A small-molecule ligand and the protein it binds are described below.
Small molecule (SMILES): CC(=O)N[C@@H]1[C@@H](O)[C@H](O)[C@@H](CO)O[C@H]1O

Sequence of chain 1.D:
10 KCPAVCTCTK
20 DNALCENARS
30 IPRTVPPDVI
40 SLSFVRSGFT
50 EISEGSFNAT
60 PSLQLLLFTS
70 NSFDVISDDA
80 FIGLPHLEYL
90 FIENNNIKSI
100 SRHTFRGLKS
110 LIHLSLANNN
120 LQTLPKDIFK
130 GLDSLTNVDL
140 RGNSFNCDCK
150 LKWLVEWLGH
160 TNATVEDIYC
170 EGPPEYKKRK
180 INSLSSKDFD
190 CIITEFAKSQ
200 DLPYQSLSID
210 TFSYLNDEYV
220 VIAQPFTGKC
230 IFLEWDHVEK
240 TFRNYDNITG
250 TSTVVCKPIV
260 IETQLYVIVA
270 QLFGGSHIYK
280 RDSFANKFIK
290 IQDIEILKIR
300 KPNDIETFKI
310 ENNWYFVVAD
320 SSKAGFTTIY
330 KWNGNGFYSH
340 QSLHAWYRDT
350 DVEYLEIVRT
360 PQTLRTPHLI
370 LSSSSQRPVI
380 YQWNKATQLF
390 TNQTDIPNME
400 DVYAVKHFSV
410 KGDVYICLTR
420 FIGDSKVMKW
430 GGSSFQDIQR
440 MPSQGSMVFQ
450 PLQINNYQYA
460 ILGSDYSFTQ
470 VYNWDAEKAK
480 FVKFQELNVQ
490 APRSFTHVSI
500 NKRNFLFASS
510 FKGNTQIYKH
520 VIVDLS

Binding-site contacts:
Ligand atom O5 contacts residue ASN391 of chain 1.D at 2.3 Å (h-bond).
Ligand atom O6 contacts residue ASN391 of chain 1.D at 4.5 Å.
Ligand atom C1 contacts residue ASN391 of chain 1.D at 1.5 Å.
Ligand atom N2 contacts residue ASN391 of chain 1.D at 3.2 Å (h-bond).
Ligand atom C2 contacts residue ASN391 of chain 1.D at 2.8 Å.
Ligand atom C4 contacts residue ASN391 of chain 1.D at 4.3 Å.
Ligand atom O7 contacts residue ASN391 of chain 1.D at 3.6 Å (h-bond).
Ligand atom C7 contacts residue ASN391 of chain 1.D at 3.6 Å.
Ligand atom C5 contacts residue ASN391 of chain 1.D at 3.5 Å.
Ligand atom C3 contacts residue ASN391 of chain 1.D at 4.0 Å.